Sequence of chain 1.A:
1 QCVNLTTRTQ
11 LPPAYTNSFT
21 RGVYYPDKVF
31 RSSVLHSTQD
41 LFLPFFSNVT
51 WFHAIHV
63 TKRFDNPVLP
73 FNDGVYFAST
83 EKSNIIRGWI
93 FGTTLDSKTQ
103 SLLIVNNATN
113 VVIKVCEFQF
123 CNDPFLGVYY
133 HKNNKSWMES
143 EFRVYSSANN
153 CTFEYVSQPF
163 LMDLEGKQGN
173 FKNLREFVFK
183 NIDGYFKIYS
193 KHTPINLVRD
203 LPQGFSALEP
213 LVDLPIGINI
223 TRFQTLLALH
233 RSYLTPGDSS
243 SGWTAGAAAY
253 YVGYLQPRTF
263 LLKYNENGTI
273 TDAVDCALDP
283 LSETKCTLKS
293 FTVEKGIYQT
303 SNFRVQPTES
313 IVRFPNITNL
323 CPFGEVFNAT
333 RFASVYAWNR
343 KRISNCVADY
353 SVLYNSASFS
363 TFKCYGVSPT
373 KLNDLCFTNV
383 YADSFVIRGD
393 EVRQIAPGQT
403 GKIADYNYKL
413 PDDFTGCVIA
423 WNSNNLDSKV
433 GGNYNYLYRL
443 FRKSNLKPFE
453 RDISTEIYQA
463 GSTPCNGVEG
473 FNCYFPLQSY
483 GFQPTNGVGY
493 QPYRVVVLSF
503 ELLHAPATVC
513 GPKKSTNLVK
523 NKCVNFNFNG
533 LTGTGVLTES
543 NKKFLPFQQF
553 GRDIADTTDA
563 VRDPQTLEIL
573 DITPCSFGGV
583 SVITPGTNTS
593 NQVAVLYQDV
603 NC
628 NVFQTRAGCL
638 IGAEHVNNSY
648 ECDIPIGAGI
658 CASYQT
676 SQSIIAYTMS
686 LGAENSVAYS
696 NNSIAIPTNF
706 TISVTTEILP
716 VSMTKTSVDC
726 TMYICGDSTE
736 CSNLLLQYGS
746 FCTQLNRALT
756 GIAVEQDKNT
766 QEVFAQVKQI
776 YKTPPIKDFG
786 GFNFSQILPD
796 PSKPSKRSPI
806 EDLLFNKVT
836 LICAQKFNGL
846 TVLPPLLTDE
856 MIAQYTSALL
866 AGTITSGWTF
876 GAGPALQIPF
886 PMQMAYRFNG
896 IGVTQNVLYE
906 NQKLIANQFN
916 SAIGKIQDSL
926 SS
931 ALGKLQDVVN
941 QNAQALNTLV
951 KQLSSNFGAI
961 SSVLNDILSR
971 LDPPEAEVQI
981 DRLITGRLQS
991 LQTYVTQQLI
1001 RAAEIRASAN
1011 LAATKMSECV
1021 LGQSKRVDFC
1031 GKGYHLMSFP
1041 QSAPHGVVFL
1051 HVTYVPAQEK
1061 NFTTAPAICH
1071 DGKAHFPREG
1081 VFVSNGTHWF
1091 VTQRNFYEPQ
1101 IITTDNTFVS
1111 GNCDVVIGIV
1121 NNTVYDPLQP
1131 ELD

The protein below binds the small molecule below.
Small molecule (SMILES): CC(=O)N[C@@H]1[C@@H](O)[C@H](O)[C@@H](CO)O[C@H]1O

Sequence of chain 1.C:
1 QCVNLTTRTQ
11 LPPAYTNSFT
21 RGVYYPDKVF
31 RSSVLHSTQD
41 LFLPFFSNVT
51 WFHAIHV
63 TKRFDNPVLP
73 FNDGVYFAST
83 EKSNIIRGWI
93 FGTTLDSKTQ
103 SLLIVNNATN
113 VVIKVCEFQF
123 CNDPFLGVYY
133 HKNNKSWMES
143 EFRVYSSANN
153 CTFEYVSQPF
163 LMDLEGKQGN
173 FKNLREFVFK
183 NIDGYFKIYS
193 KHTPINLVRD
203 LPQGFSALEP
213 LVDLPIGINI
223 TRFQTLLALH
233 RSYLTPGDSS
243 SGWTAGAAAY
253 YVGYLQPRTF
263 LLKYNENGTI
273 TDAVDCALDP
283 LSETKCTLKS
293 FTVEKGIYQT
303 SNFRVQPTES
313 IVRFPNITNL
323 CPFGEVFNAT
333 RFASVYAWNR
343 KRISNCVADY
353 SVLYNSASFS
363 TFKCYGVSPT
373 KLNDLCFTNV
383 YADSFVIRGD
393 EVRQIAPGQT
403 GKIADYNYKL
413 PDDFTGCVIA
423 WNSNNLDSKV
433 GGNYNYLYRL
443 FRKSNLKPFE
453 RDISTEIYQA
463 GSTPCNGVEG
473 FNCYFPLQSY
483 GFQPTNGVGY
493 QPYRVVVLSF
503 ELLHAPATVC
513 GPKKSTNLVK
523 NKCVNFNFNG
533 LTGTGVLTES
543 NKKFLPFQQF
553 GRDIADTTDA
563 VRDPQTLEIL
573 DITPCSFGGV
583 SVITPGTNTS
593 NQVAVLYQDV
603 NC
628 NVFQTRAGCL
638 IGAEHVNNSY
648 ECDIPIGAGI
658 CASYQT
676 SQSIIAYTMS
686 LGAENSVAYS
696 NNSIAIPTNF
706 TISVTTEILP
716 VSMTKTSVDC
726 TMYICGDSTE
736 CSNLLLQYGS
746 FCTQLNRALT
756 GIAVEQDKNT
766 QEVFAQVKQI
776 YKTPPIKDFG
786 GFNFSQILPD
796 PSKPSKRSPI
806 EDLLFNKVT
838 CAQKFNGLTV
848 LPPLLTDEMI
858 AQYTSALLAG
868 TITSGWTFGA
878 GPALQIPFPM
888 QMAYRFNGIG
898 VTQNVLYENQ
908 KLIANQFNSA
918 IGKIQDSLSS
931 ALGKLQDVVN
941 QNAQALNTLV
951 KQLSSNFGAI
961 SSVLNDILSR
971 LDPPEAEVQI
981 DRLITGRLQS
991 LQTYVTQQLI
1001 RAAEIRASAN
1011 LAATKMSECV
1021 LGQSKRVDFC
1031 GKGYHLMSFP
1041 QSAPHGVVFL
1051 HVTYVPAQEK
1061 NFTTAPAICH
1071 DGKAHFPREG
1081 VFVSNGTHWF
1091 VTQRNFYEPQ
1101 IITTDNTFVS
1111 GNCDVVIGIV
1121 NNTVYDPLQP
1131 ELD

Binding-site contacts:
Ligand atom N2 contacts residue ASN696 of chain 1.C at 2.9 Å (h-bond).
Ligand atom O7 contacts residue ILE1117 of chain 1.C at 4.4 Å.
Ligand atom C4 contacts residue ASN696 of chain 1.C at 4.2 Å.
Ligand atom C3 contacts residue ASN696 of chain 1.C at 3.8 Å.
Ligand atom C8 contacts residue ASN696 of chain 1.C at 4.3 Å.
Ligand atom C2 contacts residue ASN696 of chain 1.C at 2.5 Å.
Ligand atom O5 contacts residue ASP783 of chain 1.A at 3.5 Å (salt-bridge).
Ligand atom O5 contacts residue ASN696 of chain 1.C at 2.4 Å (h-bond).
Ligand atom C8 contacts residue GLY1118 of chain 1.C at 3.6 Å.
Ligand atom C5 contacts residue ASN696 of chain 1.C at 3.7 Å.
Ligand atom C7 contacts residue ASN696 of chain 1.C at 3.1 Å.
Ligand atom C1 contacts residue ASP783 of chain 1.A at 4.2 Å.
Ligand atom C6 contacts residue ASP783 of chain 1.A at 4.5 Å.
Ligand atom O7 contacts residue ASN696 of chain 1.C at 3.0 Å (h-bond).
Ligand atom C1 contacts residue ASN696 of chain 1.C at 1.4 Å.